Binding-site contacts:
Ligand atom C1 contacts residue ASN12 of chain 8.J at 2.1 Å.
Ligand atom C2 contacts residue ASN12 of chain 8.J at 3.2 Å.
Ligand atom C5 contacts residue ASN12 of chain 8.J at 4.1 Å.
Ligand atom N2 contacts residue ASN12 of chain 8.J at 3.8 Å.
Ligand atom O7 contacts residue ASN12 of chain 8.J at 3.7 Å.
Ligand atom O5 contacts residue ASN12 of chain 8.J at 2.7 Å (h-bond).
Ligand atom C7 contacts residue ASN12 of chain 8.J at 3.9 Å.

This small molecule binds to this protein.
Small molecule (SMILES): CC(=O)N[C@H]1[C@H](O[C@H]2[C@H](O)[C@@H](NC(C)=O)CO[C@@H]2CO)O[C@H](CO)[C@@H](O)[C@@H]1O

Sequence of chain 8.J:
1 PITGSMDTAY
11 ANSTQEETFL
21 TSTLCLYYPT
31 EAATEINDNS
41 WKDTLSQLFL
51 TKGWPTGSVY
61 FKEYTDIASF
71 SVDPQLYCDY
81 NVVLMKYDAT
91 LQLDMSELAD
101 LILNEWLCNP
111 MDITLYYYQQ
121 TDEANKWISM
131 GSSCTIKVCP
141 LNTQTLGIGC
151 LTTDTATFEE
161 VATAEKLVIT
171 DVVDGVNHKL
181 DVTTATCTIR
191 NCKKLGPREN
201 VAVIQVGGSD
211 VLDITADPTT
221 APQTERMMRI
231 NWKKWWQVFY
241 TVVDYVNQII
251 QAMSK